The protein below binds the small molecule below.
Small molecule (SMILES): Cc1cc(CCCCCCCOc2ccc(C3=NCCO3)cc2)on1

Sequence of chain 52.C:
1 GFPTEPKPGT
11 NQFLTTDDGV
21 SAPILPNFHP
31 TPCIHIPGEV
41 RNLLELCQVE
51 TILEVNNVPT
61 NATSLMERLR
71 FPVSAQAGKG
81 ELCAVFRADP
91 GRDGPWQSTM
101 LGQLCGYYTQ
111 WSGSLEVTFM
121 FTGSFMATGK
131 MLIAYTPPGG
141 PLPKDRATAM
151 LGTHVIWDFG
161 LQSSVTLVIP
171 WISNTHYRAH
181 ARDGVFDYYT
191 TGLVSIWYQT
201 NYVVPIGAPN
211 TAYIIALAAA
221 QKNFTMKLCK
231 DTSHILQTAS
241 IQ

Sequence of chain 51.C:
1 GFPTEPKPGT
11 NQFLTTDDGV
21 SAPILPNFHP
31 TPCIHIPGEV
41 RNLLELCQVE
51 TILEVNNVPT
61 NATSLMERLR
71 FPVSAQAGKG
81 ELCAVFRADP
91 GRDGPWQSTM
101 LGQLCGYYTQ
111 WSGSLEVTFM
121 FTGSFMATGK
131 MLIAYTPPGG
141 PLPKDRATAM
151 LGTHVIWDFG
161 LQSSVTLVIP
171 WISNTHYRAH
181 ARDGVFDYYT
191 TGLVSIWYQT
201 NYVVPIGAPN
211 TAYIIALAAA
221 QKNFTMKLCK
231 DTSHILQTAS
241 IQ

Binding-site contacts:
Ligand atom C5B contacts residue ILE113 of chain 51.A at 3.5 Å (hydrophobic).
Ligand atom N3A contacts residue ILE113 of chain 51.A at 3.8 Å.
Ligand atom O1B contacts residue TYR201 of chain 51.A at 3.4 Å.
Ligand atom C31 contacts residue ILE24 of chain 51.C at 3.6 Å (hydrophobic).
Ligand atom C5B contacts residue ILE111 of chain 51.A at 3.9 Å (hydrophobic).
Ligand atom C2A contacts residue ASP112 of chain 51.A at 3.8 Å.
Ligand atom C2B contacts residue TRP203 of chain 51.A at 4.0 Å (hydrophobic).
Ligand atom N2 contacts residue PHE233 of chain 51.A at 3.7 Å.
Ligand atom C5B contacts residue ASP112 of chain 51.A at 4.0 Å.
Ligand atom C5A contacts residue ASP112 of chain 51.A at 4.0 Å.
Ligand atom C6C contacts residue TYR201 of chain 51.A at 3.9 Å (hydrophobic).
Ligand atom C5 contacts residue PHE155 of chain 51.A at 3.9 Å (hydrophobic).
Ligand atom C2C contacts residue VAL192 of chain 51.A at 3.7 Å (hydrophobic).
Ligand atom N2 contacts residue PHE155 of chain 51.A at 3.5 Å.
Ligand atom C4A contacts residue ASP112 of chain 51.A at 2.6 Å.
Ligand atom O1 contacts residue PHE155 of chain 51.A at 3.4 Å.
Ligand atom C5 contacts residue PHE233 of chain 51.A at 4.0 Å (hydrophobic).
Ligand atom C2A contacts residue TRP203 of chain 51.A at 3.6 Å (hydrophobic).
Ligand atom C3B contacts residue ASN228 of chain 51.A at 4.0 Å.
Ligand atom C4A contacts residue THR114 of chain 51.A at 3.5 Å.
Ligand atom N3A contacts residue THR114 of chain 51.A at 4.0 Å.
Ligand atom C4B contacts residue ILE113 of chain 51.A at 4.0 Å (hydrophobic).
Ligand atom C31 contacts residue VAL179 of chain 51.A at 3.3 Å (hydrophobic).
Ligand atom O1A contacts residue ASN228 of chain 51.A at 3.7 Å.
Ligand atom C5A contacts residue ASN228 of chain 51.A at 4.0 Å.
Ligand atom N3A contacts residue ASP112 of chain 51.A at 2.5 Å (salt-bridge).
Ligand atom C6B contacts residue ILE113 of chain 51.A at 4.0 Å (hydrophobic).
Ligand atom C4C contacts residue VAL192 of chain 51.A at 3.5 Å (hydrophobic).
Ligand atom C5C contacts residue ILE111 of chain 51.A at 3.8 Å (hydrophobic).
Ligand atom C4C contacts residue PHE135 of chain 51.A at 3.8 Å (hydrophobic).
Ligand atom C31 contacts residue PRO177 of chain 51.A at 3.9 Å (hydrophobic).
Ligand atom C2B contacts residue TYR201 of chain 51.A at 3.5 Å (hydrophobic).
Ligand atom C5C contacts residue PHE135 of chain 51.A at 3.5 Å (hydrophobic).
Ligand atom C3B contacts residue TRP203 of chain 51.A at 3.1 Å (hydrophobic).
Ligand atom C4 contacts residue ILE24 of chain 51.C at 4.0 Å (hydrophobic).
Ligand atom O1A contacts residue TRP203 of chain 51.A at 3.3 Å.
Ligand atom O1 contacts residue PHE233 of chain 51.A at 3.1 Å.
Ligand atom C2C contacts residue PHE155 of chain 51.A at 3.9 Å (hydrophobic).
Ligand atom C4B contacts residue TRP203 of chain 51.A at 3.5 Å (hydrophobic).
Ligand atom C3C contacts residue PHE135 of chain 51.A at 3.8 Å (hydrophobic).

Sequence of chain 51.A:
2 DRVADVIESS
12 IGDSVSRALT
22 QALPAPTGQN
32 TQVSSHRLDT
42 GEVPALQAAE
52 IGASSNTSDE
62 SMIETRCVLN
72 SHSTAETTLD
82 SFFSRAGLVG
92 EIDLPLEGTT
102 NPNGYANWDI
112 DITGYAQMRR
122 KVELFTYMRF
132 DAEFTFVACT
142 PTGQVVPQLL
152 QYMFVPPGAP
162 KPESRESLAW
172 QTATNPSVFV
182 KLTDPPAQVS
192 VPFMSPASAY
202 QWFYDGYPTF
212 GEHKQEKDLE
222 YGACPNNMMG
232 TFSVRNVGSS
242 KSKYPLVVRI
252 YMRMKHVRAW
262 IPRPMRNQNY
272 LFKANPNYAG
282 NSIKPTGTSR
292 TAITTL